Sequence of chain 2.A:
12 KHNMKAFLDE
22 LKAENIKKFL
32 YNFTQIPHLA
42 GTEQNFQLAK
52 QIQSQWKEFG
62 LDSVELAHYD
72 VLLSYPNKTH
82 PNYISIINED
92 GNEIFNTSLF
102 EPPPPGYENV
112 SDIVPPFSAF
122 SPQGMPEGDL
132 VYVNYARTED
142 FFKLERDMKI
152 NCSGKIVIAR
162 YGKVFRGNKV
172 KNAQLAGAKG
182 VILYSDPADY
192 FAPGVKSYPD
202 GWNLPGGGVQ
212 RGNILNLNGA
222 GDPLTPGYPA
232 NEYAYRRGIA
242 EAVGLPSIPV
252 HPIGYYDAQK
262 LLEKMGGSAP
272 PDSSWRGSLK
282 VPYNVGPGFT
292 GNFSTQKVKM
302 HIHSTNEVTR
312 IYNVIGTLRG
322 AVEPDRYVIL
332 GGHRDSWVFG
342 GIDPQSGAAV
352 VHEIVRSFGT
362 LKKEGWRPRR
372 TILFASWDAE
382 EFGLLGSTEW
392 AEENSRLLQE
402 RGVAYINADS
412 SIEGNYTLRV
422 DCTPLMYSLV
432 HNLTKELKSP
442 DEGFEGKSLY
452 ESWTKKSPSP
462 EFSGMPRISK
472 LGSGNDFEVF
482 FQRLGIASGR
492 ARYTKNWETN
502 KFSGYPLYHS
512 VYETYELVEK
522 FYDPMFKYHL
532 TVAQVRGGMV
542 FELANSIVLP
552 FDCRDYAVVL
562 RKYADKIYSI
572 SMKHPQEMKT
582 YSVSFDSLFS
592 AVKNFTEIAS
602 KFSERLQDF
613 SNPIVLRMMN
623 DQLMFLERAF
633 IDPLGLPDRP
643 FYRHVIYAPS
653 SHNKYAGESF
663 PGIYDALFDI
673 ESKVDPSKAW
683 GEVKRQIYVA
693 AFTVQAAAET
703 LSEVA

The protein below binds the small molecule below.
Small molecule (SMILES): CC(=O)N[C@H]1[C@H](O[C@H]2[C@H](O)[C@@H](NC(C)=O)CO[C@@H]2CO)O[C@H](CO)[C@@H](O[C@@H]2O[C@H](CO)[C@@H](O)[C@H](O[C@H]3O[C@H](CO)[C@@H](O)[C@H](O)[C@@H]3O)[C@@H]2O)[C@@H]1O

Binding-site contacts:
Ligand atom O4 contacts residue GLU233 of chain 2.A at 3.2 Å (salt-bridge).
Ligand atom C1 contacts residue SER591 of chain 1.A at 3.6 Å.
Ligand atom C2 contacts residue ARG311 of chain 2.A at 3.9 Å.
Ligand atom C1 contacts residue GLU233 of chain 2.A at 4.0 Å.
Ligand atom C5 contacts residue ASN595 of chain 1.A at 3.5 Å.
Ligand atom C2 contacts residue SER591 of chain 1.A at 3.7 Å.
Ligand atom O2 contacts residue ARG311 of chain 2.A at 3.4 Å (salt-bridge).
Ligand atom C8 contacts residue SER591 of chain 1.A at 3.9 Å.
Ligand atom C8 contacts residue SER588 of chain 1.A at 3.5 Å.
Ligand atom C1 contacts residue ARG311 of chain 2.A at 4.0 Å.
Ligand atom O3 contacts residue ARG311 of chain 2.A at 3.0 Å (salt-bridge).
Ligand atom C7 contacts residue ASN595 of chain 1.A at 3.8 Å.
Ligand atom C8 contacts residue TYR234 of chain 2.A at 3.7 Å (hydrophobic).
Ligand atom C3 contacts residue GLU233 of chain 2.A at 3.5 Å.
Ligand atom C2 contacts residue GLN697 of chain 1.A at 3.7 Å.
Ligand atom O5 contacts residue ASN595 of chain 1.A at 2.2 Å (h-bond).
Ligand atom C2 contacts residue GLU233 of chain 2.A at 3.2 Å.
Ligand atom C3 contacts residue ARG311 of chain 2.A at 3.8 Å.
Ligand atom C5 contacts residue GLU233 of chain 2.A at 3.4 Å.
Ligand atom N2 contacts residue GLN697 of chain 1.A at 3.6 Å.
Ligand atom O7 contacts residue TYR234 of chain 2.A at 4.0 Å.
Ligand atom C8 contacts residue ALA592 of chain 1.A at 3.7 Å (hydrophobic).
Ligand atom C1 contacts residue GLN697 of chain 1.A at 3.8 Å.
Ligand atom O2 contacts residue HIS69 of chain 2.A at 3.0 Å (h-bond).
Ligand atom O4 contacts residue ARG311 of chain 2.A at 3.9 Å.
Ligand atom C3 contacts residue ARG311 of chain 2.A at 3.8 Å.
Ligand atom C4 contacts residue GLU233 of chain 2.A at 3.7 Å.
Ligand atom O7 contacts residue GLN697 of chain 1.A at 3.3 Å (h-bond).
Ligand atom C3 contacts residue ASN595 of chain 1.A at 3.7 Å.
Ligand atom C1 contacts residue ASN595 of chain 1.A at 1.4 Å.
Ligand atom C7 contacts residue SER591 of chain 1.A at 3.8 Å.
Ligand atom C7 contacts residue GLN697 of chain 1.A at 3.4 Å.
Ligand atom O5 contacts residue HIS69 of chain 2.A at 3.5 Å.
Ligand atom C2 contacts residue ASN595 of chain 1.A at 2.4 Å.
Ligand atom C3 contacts residue GLU233 of chain 2.A at 3.8 Å.
Ligand atom O2 contacts residue GLU233 of chain 2.A at 2.5 Å (salt-bridge).
Ligand atom N2 contacts residue SER591 of chain 1.A at 2.9 Å (h-bond).
Ligand atom O3 contacts residue GLU233 of chain 2.A at 3.1 Å (salt-bridge).
Ligand atom N2 contacts residue ASN595 of chain 1.A at 2.9 Å (h-bond).
Ligand atom C4 contacts residue ARG311 of chain 2.A at 3.5 Å.

Sequence of chain 1.A:
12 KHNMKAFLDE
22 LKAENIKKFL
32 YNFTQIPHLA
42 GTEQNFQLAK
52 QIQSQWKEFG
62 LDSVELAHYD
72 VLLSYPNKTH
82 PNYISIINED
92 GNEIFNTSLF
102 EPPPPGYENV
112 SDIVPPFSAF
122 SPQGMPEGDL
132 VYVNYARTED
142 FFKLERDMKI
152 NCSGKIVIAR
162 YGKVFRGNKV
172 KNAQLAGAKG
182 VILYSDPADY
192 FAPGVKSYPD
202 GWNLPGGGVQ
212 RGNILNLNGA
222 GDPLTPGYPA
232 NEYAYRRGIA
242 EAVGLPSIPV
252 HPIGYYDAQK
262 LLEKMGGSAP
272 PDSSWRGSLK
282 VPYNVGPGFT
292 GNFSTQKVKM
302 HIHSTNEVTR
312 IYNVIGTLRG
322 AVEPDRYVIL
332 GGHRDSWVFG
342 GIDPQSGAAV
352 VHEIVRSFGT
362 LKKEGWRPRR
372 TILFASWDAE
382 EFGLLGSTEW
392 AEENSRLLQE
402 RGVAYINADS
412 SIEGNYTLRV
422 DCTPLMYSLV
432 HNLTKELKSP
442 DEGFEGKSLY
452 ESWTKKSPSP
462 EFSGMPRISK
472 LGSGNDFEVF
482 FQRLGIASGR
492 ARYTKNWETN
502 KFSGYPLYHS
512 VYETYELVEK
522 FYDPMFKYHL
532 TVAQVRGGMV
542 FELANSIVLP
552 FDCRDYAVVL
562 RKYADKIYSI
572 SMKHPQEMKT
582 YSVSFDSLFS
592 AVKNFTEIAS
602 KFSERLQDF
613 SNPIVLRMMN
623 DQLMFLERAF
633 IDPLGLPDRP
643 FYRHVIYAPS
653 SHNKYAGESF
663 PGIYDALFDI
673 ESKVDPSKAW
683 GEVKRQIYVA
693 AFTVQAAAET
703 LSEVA